Binding-site contacts:
Ligand atom C1 contacts residue SER350 of chain 1.L at 4.1 Å.
Ligand atom C7 contacts residue ASN325 of chain 1.L at 4.0 Å.
Ligand atom N2 contacts residue SER350 of chain 1.L at 4.4 Å.
Ligand atom O5 contacts residue SER350 of chain 1.L at 4.5 Å.
Ligand atom N2 contacts residue SER326 of chain 1.L at 4.3 Å.
Ligand atom C4 contacts residue ASN325 of chain 1.L at 4.2 Å.
Ligand atom N2 contacts residue ASN325 of chain 1.L at 2.9 Å (h-bond).
Ligand atom C2 contacts residue ASN325 of chain 1.L at 2.5 Å.
Ligand atom C8 contacts residue SER326 of chain 1.L at 4.3 Å.
Ligand atom C1 contacts residue ASN325 of chain 1.L at 1.4 Å.
Ligand atom C3 contacts residue ASN325 of chain 1.L at 3.8 Å.
Ligand atom O5 contacts residue ASN325 of chain 1.L at 2.4 Å (h-bond).
Ligand atom C5 contacts residue ASN325 of chain 1.L at 3.7 Å.
Ligand atom C2 contacts residue SER350 of chain 1.L at 4.2 Å.

Sequence of chain 1.L:
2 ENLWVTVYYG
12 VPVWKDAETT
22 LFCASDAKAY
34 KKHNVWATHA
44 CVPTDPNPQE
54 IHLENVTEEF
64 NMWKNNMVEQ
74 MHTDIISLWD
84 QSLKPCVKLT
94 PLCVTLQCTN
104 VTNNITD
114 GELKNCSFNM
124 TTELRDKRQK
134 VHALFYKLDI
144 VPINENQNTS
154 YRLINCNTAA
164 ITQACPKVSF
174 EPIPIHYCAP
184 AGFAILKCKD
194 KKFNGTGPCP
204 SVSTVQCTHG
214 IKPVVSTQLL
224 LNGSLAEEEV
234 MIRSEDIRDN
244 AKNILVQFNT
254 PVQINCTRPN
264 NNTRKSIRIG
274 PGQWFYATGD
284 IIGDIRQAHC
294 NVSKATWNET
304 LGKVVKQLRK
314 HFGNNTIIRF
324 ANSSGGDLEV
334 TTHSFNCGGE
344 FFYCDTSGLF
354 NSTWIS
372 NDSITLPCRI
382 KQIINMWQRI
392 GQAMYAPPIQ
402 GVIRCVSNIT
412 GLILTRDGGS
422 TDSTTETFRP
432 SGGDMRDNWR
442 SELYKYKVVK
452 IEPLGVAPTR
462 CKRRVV

This small molecule binds to this protein.
Small molecule (SMILES): CC(=O)N[C@H]1[C@H](O[C@H]2[C@H](O)[C@@H](NC(C)=O)CO[C@@H]2CO)O[C@H](CO)[C@@H](O)[C@@H]1O